This protein binds this small molecule.
Small molecule (SMILES): NC(=[NH2+])NCCC[C@H](N)C(=O)O

Binding-site contacts:
Ligand atom NH2 contacts residue PHE50 of chain 1.B at 4.2 Å.
Ligand atom CG contacts residue GLU158 of chain 1.B at 4.3 Å.
Ligand atom CG contacts residue GLY68 of chain 1.B at 3.5 Å.
Ligand atom CA contacts residue GLY68 of chain 1.B at 3.8 Å.
Ligand atom NH1 contacts residue TYR12 of chain 1.B at 3.9 Å.
Ligand atom CG contacts residue TYR12 of chain 1.B at 3.8 Å (hydrophobic).
Ligand atom O contacts residue GLY68 of chain 1.B at 3.5 Å (h-bond).
Ligand atom C contacts residue GLY68 of chain 1.B at 4.0 Å.
Ligand atom CB contacts residue TYR12 of chain 1.B at 4.1 Å (hydrophobic).
Ligand atom N contacts residue GLY68 of chain 1.B at 2.8 Å (h-bond).
Ligand atom OXT contacts residue PHE50 of chain 1.B at 4.3 Å.
Ligand atom O contacts residue THR70 of chain 1.B at 2.9 Å (h-bond).
Ligand atom O contacts residue ARG75 of chain 1.B at 2.7 Å (salt-bridge).
Ligand atom CB contacts residue GLU158 of chain 1.B at 3.5 Å.
Ligand atom NH2 contacts residue ASP9 of chain 1.B at 3.1 Å.
Ligand atom NH2 contacts residue ALA67 of chain 1.B at 3.0 Å (h-bond).
Ligand atom N contacts residue GLU158 of chain 1.B at 2.9 Å (salt-bridge).
Ligand atom OXT contacts residue ARG75 of chain 1.B at 2.9 Å (salt-bridge).
Ligand atom N contacts residue THR70 of chain 1.B at 2.9 Å (h-bond).
Ligand atom CD contacts residue GLY68 of chain 1.B at 3.6 Å.
Ligand atom CA contacts residue GLU158 of chain 1.B at 3.3 Å.
Ligand atom C contacts residue THR70 of chain 1.B at 3.9 Å.
Ligand atom CA contacts residue THR70 of chain 1.B at 3.7 Å.
Ligand atom CZ contacts residue ALA67 of chain 1.B at 3.3 Å (hydrophobic).
Ligand atom N contacts residue TYR185 of chain 1.B at 4.0 Å.
Ligand atom CD contacts residue ALA67 of chain 1.B at 3.8 Å (hydrophobic).
Ligand atom NH2 contacts residue TYR12 of chain 1.B at 3.5 Å.
Ligand atom CB contacts residue GLY68 of chain 1.B at 4.2 Å.
Ligand atom CD contacts residue PHE50 of chain 1.B at 3.9 Å (hydrophobic).
Ligand atom CZ contacts residue TYR12 of chain 1.B at 3.7 Å (hydrophobic).
Ligand atom C contacts residue ARG75 of chain 1.B at 3.4 Å.
Ligand atom NE contacts residue TYR12 of chain 1.B at 4.2 Å.
Ligand atom NE contacts residue ALA67 of chain 1.B at 2.7 Å (h-bond).
Ligand atom NE contacts residue PHE50 of chain 1.B at 3.5 Å.
Ligand atom NH2 contacts residue GLU16 of chain 1.B at 3.6 Å.
Ligand atom O contacts residue MET69 of chain 1.B at 3.6 Å.
Ligand atom NH1 contacts residue ASP9 of chain 1.B at 4.0 Å.
Ligand atom CZ contacts residue PHE50 of chain 1.B at 4.0 Å (hydrophobic).
Ligand atom NE contacts residue GLY68 of chain 1.B at 3.7 Å.
Ligand atom CZ contacts residue ASP9 of chain 1.B at 4.1 Å.

Sequence of chain 1.B:
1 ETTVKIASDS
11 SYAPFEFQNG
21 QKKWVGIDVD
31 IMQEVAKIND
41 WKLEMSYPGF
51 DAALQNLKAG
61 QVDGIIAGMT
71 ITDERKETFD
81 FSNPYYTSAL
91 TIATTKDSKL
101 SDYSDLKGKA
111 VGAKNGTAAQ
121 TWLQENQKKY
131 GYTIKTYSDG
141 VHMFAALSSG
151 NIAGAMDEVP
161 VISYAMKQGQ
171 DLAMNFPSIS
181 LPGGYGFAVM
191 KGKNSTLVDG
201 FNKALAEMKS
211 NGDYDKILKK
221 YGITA